Binding-site contacts:
Ligand atom O3A contacts residue THR189 of chain 1.NA at 2.5 Å (h-bond).
Ligand atom O1B contacts residue ARG292 of chain 1.OA at 3.4 Å.
Ligand atom PA contacts residue ARG292 of chain 1.OA at 3.3 Å.
Ligand atom C8 contacts residue GLY185 of chain 1.NA at 3.2 Å.
Ligand atom O5' contacts residue GLY187 of chain 1.NA at 2.9 Å (h-bond).
Ligand atom C2 contacts residue LEU190 of chain 1.NA at 3.5 Å (hydrophobic).
Ligand atom C5' contacts residue GLY187 of chain 1.NA at 3.6 Å.
Ligand atom O2A contacts residue GLY185 of chain 1.NA at 3.0 Å (h-bond).
Ligand atom N1 contacts residue ASP142 of chain 1.NA at 3.1 Å (salt-bridge).
Ligand atom N6 contacts residue GLY144 of chain 1.NA at 2.7 Å (h-bond).
Ligand atom N3 contacts residue HIS324 of chain 1.NA at 3.4 Å.
Ligand atom PA contacts residue THR189 of chain 1.NA at 3.4 Å.
Ligand atom C4 contacts residue LEU190 of chain 1.NA at 3.5 Å (hydrophobic).
Ligand atom O1B contacts residue ARG295 of chain 1.OA at 2.5 Å (salt-bridge).
Ligand atom O2G contacts residue ASN288 of chain 1.NA at 3.2 Å (h-bond).
Ligand atom C1' contacts residue GLY185 of chain 1.NA at 3.7 Å.
Ligand atom S1G contacts residue ARG295 of chain 1.OA at 2.8 Å (salt-bridge).
Ligand atom C8 contacts residue GLY187 of chain 1.NA at 3.6 Å.
Ligand atom O2A contacts residue THR186 of chain 1.NA at 3.5 Å (h-bond).
Ligand atom O2A contacts residue ARG292 of chain 1.OA at 2.9 Å (salt-bridge).
Ligand atom O1A contacts residue THR189 of chain 1.NA at 3.1 Å (h-bond).
Ligand atom N1 contacts residue LEU190 of chain 1.NA at 3.6 Å.
Ligand atom O1A contacts residue ASP266 of chain 1.OA at 3.2 Å (salt-bridge).
Ligand atom N9 contacts residue GLY348 of chain 1.NA at 3.5 Å.
Ligand atom C8 contacts residue THR186 of chain 1.NA at 3.1 Å.
Ligand atom N3 contacts residue LEU190 of chain 1.NA at 3.5 Å.
Ligand atom S1G contacts residue ARG292 of chain 1.OA at 3.6 Å.
Ligand atom C2 contacts residue ASP142 of chain 1.NA at 3.6 Å.
Ligand atom C2 contacts residue HIS324 of chain 1.NA at 3.3 Å.
Ligand atom C5 contacts residue LEU190 of chain 1.NA at 3.5 Å (hydrophobic).
Ligand atom PB contacts residue THR189 of chain 1.NA at 3.2 Å.
Ligand atom C4 contacts residue GLY348 of chain 1.NA at 3.5 Å.
Ligand atom O2B contacts residue THR189 of chain 1.NA at 2.9 Å (h-bond).
Ligand atom C1' contacts residue ALA349 of chain 1.NA at 3.3 Å (hydrophobic).
Ligand atom O2G contacts residue PRO184 of chain 1.NA at 3.5 Å.
Ligand atom C6 contacts residue LEU190 of chain 1.NA at 3.6 Å (hydrophobic).
Ligand atom O4' contacts residue GLY185 of chain 1.NA at 3.1 Å (h-bond).
Ligand atom N7 contacts residue THR186 of chain 1.NA at 2.9 Å (h-bond).
Ligand atom N6 contacts residue ILE320 of chain 1.NA at 3.4 Å.
Ligand atom O1A contacts residue ARG292 of chain 1.OA at 2.8 Å (salt-bridge).

Sequence of chain 1.NA:
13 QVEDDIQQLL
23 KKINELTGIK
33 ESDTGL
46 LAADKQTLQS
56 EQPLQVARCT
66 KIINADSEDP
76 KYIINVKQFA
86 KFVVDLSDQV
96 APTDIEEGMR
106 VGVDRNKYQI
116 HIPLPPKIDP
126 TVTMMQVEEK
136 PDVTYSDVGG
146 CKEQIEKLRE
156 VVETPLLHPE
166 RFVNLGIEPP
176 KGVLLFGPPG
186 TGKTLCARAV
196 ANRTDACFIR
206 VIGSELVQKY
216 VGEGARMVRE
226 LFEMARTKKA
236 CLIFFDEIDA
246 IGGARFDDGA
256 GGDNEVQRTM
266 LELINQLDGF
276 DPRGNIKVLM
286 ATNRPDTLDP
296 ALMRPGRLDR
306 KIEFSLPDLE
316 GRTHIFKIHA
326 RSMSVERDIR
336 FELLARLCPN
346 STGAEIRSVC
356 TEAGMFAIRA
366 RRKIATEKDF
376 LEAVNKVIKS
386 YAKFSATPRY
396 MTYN

Sequence of chain 1.OA:
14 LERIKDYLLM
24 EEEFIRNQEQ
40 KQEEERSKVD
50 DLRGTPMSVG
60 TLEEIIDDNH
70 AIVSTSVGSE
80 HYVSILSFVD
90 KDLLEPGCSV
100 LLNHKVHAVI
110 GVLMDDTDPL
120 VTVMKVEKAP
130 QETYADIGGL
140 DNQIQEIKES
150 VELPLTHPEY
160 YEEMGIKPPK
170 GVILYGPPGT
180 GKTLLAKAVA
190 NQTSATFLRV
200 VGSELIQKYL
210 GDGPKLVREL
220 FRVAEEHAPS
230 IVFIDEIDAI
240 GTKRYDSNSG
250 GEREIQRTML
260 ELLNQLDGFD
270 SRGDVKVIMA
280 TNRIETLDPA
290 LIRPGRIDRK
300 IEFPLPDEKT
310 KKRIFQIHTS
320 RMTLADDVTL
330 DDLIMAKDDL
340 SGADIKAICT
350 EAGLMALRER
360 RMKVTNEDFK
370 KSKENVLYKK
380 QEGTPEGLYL

A small-molecule ligand and the protein it binds are described below.
Small molecule (SMILES): Nc1ncnc2c1ncn2[C@@H]1O[C@H](COP(=O)(O)OP(=O)(O)OP(O)(O)=S)[C@@H](O)[C@H]1O